Sequence of chain 1.C:
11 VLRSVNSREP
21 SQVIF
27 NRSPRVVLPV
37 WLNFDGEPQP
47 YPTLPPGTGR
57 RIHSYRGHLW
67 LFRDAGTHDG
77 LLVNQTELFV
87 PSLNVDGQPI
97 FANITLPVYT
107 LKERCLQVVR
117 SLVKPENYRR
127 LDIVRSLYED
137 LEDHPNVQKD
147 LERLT

Binding-site contacts:
Ligand atom CB contacts residue TYR47 of chain 1.C at 3.8 Å (hydrophobic).
Ligand atom CD2 contacts residue TRP37 of chain 1.C at 3.5 Å (hydrophobic).
Ligand atom CB contacts residue HIS59 of chain 1.C at 3.3 Å.
Ligand atom CB contacts residue TRP66 of chain 1.C at 3.5 Å (hydrophobic).
Ligand atom NAR contacts residue PRO48 of chain 1.C at 3.8 Å.
Ligand atom CG contacts residue TRP66 of chain 1.C at 3.5 Å (hydrophobic).
Ligand atom CAO contacts residue TYR47 of chain 1.C at 3.6 Å (hydrophobic).
Ligand atom OAE contacts residue TYR61 of chain 1.C at 3.9 Å.
Ligand atom CAZ contacts residue ILE58 of chain 1.C at 3.9 Å (hydrophobic).
Ligand atom OD1 contacts residue TYR61 of chain 1.C at 3.7 Å.
Ligand atom CB contacts residue SER60 of chain 1.C at 3.8 Å.
Ligand atom CAX contacts residue TYR47 of chain 1.C at 3.9 Å (hydrophobic).
Ligand atom CAJ contacts residue TYR47 of chain 1.C at 3.7 Å (hydrophobic).
Ligand atom OD1 contacts residue SER60 of chain 1.C at 2.6 Å (h-bond).
Ligand atom CBE contacts residue TRP37 of chain 1.C at 3.8 Å (hydrophobic).
Ligand atom N contacts residue TYR47 of chain 1.C at 3.5 Å (h-bond).
Ligand atom CG contacts residue HIS64 of chain 1.C at 3.8 Å.
Ligand atom CAJ contacts residue ILE58 of chain 1.C at 3.5 Å (hydrophobic).
Ligand atom CD2 contacts residue TYR47 of chain 1.C at 3.2 Å (hydrophobic).
Ligand atom CG contacts residue TRP37 of chain 1.C at 3.9 Å (hydrophobic).
Ligand atom OD1 contacts residue HIS64 of chain 1.C at 2.8 Å (h-bond).
Ligand atom C contacts residue HIS59 of chain 1.C at 3.4 Å.
Ligand atom OAC contacts residue HIS64 of chain 1.C at 3.7 Å.
Ligand atom CAM contacts residue HIS59 of chain 1.C at 3.8 Å.
Ligand atom CBA contacts residue ILE58 of chain 1.C at 3.7 Å (hydrophobic).
Ligand atom CA contacts residue HIS59 of chain 1.C at 3.2 Å.
Ligand atom CG contacts residue TYR47 of chain 1.C at 3.9 Å (hydrophobic).
Ligand atom CA contacts residue TYR47 of chain 1.C at 3.8 Å (hydrophobic).
Ligand atom NAS contacts residue HIS59 of chain 1.C at 2.8 Å (h-bond).
Ligand atom SAT contacts residue TYR47 of chain 1.C at 3.8 Å.
Ligand atom OAC contacts residue TYR61 of chain 1.C at 3.4 Å.
Ligand atom CAH contacts residue TYR47 of chain 1.C at 3.8 Å (hydrophobic).
Ligand atom CAZ contacts residue TYR47 of chain 1.C at 3.7 Å (hydrophobic).
Ligand atom CAO contacts residue TRP37 of chain 1.C at 3.7 Å (hydrophobic).
Ligand atom OD1 contacts residue TRP37 of chain 1.C at 3.9 Å.
Ligand atom O contacts residue TYR47 of chain 1.C at 2.6 Å (h-bond).
Ligand atom CG contacts residue SER60 of chain 1.C at 3.5 Å.
Ligand atom CAL contacts residue PRO48 of chain 1.C at 3.1 Å (hydrophobic).
Ligand atom CAH contacts residue HIS59 of chain 1.C at 3.8 Å.
Ligand atom C contacts residue TYR47 of chain 1.C at 3.5 Å (hydrophobic).

This protein binds this small molecule.
Small molecule (SMILES): CC(=O)N1C[C@H](O)C[C@H]1C(=O)N1C[C@H](O)C[C@H]1C(=O)NCc1ccc(-c2scnc2C)cc1